This protein binds this small molecule.
Small molecule (SMILES): COc1ccc(S(=O)(=O)Nc2nccs2)cc1

Binding-site contacts:
Ligand atom O1 contacts residue GLU340 of chain 1.B at 4.2 Å.
Ligand atom C1 contacts residue HIS343 of chain 1.B at 3.9 Å.
Ligand atom C8 contacts residue PHE328 of chain 1.B at 3.7 Å (hydrophobic).
Ligand atom O contacts residue HIS343 of chain 1.B at 4.5 Å.
Ligand atom C2 contacts residue HIS343 of chain 1.B at 3.8 Å.
Ligand atom S contacts residue LEU339 of chain 1.B at 4.0 Å.
Ligand atom N1 contacts residue LEU339 of chain 1.B at 4.4 Å.
Ligand atom O2 contacts residue GLU340 of chain 1.B at 3.8 Å.
Ligand atom C9 contacts residue TYR322 of chain 1.B at 4.3 Å (hydrophobic).
Ligand atom C9 contacts residue MET316 of chain 1.B at 4.4 Å (hydrophobic).
Ligand atom C7 contacts residue TYR322 of chain 1.B at 4.3 Å (hydrophobic).
Ligand atom O2 contacts residue LEU339 of chain 1.B at 3.3 Å (h-bond).
Ligand atom N1 contacts residue MET316 of chain 1.B at 3.1 Å (h-bond).
Ligand atom C2 contacts residue TYR322 of chain 1.B at 3.8 Å (hydrophobic).
Ligand atom S contacts residue HIS343 of chain 1.B at 4.1 Å.
Ligand atom C7 contacts residue ASN317 of chain 1.B at 3.8 Å.
Ligand atom N1 contacts residue ASN317 of chain 1.B at 3.6 Å (h-bond).
Ligand atom C4 contacts residue HIS343 of chain 1.B at 3.8 Å.
Ligand atom C3 contacts residue ASN317 of chain 1.B at 3.6 Å.
Ligand atom S1 contacts residue LEU339 of chain 1.B at 4.1 Å.
Ligand atom O contacts residue TYR322 of chain 1.B at 4.2 Å.
Ligand atom C7 contacts residue MET316 of chain 1.B at 4.3 Å (hydrophobic).
Ligand atom C1 contacts residue TYR322 of chain 1.B at 4.4 Å (hydrophobic).
Ligand atom O2 contacts residue HIS343 of chain 1.B at 2.8 Å.
Ligand atom N contacts residue ASN317 of chain 1.B at 3.1 Å (h-bond).
Ligand atom C6 contacts residue HIS343 of chain 1.B at 4.0 Å.
Ligand atom C7 contacts residue LEU339 of chain 1.B at 3.9 Å (hydrophobic).
Ligand atom C3 contacts residue TYR322 of chain 1.B at 3.9 Å (hydrophobic).
Ligand atom C9 contacts residue PHE328 of chain 1.B at 3.6 Å (hydrophobic).
Ligand atom C8 contacts residue TYR322 of chain 1.B at 3.8 Å (hydrophobic).
Ligand atom C3 contacts residue HIS343 of chain 1.B at 3.9 Å.
Ligand atom C5 contacts residue HIS343 of chain 1.B at 3.8 Å.
Ligand atom C2 contacts residue ASN317 of chain 1.B at 4.0 Å.
Ligand atom S contacts residue ASN317 of chain 1.B at 4.3 Å.
Ligand atom O1 contacts residue LEU339 of chain 1.B at 3.7 Å.
Ligand atom O2 contacts residue ASN317 of chain 1.B at 4.2 Å.
Ligand atom N contacts residue LEU339 of chain 1.B at 4.0 Å.
Ligand atom N1 contacts residue TYR322 of chain 1.B at 3.8 Å.
Ligand atom C8 contacts residue MET316 of chain 1.B at 3.1 Å (hydrophobic).
Ligand atom S contacts residue GLU340 of chain 1.B at 4.5 Å.

Sequence of chain 1.B:
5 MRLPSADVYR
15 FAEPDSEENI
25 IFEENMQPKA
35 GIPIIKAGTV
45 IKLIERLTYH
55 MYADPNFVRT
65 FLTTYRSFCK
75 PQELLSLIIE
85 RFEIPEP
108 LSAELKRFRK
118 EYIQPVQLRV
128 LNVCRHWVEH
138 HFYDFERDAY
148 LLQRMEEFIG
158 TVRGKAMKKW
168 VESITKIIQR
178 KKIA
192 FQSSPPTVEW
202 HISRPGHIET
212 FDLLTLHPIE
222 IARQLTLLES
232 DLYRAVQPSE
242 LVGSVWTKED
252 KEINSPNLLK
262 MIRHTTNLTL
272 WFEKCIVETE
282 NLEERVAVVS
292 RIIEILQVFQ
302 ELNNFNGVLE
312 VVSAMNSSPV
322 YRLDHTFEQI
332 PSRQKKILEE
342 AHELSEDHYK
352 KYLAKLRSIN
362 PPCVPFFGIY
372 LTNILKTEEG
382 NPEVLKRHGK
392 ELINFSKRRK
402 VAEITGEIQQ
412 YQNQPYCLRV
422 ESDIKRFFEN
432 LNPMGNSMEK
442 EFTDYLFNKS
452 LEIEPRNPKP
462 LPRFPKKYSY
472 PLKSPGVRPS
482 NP